Sequence of chain 1.B:
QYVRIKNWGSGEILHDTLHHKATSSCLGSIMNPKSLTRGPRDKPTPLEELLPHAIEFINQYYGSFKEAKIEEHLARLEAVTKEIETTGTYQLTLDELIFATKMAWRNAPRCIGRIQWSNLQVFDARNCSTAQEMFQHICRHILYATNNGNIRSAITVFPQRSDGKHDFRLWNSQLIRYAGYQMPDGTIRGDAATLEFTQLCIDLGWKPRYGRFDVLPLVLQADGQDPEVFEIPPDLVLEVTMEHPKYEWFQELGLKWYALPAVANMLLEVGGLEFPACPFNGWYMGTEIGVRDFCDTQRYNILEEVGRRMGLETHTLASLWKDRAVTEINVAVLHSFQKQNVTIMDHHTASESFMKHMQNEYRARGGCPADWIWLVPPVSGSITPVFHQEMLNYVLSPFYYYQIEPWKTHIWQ

A small-molecule ligand and the protein it binds are described below.
Small molecule (SMILES): CCOC(=O)N1CCC(Nc2cc(Cl)ccn2)CC1

Binding-site contacts:
Ligand atom N5 contacts residue PRO279 of chain 1.B at 3.7 Å.
Ligand atom C18 contacts residue TYR276 of chain 1.B at 3.5 Å (hydrophobic).
Ligand atom O16 contacts residue GLN192 of chain 1.B at 3.0 Å.
Ligand atom C6 contacts residue GLU306 of chain 1.B at 3.5 Å.
Ligand atom CL contacts residue GLY300 of chain 1.B at 3.6 Å.
Ligand atom C9 contacts residue GLU306 of chain 1.B at 3.8 Å.
Ligand atom C15 contacts residue TYR302 of chain 1.B at 3.8 Å (hydrophobic).
Ligand atom O16 contacts residue TYR302 of chain 1.B at 3.7 Å.
Ligand atom C19 contacts residue ASP311 of chain 1.B at 3.8 Å.
Ligand atom N8 contacts residue GLU306 of chain 1.B at 2.8 Å (salt-bridge).
Ligand atom C13 contacts residue GLU306 of chain 1.B at 3.3 Å.
Ligand atom C18 contacts residue ARG317 of chain 1.B at 3.6 Å.
Ligand atom CL contacts residue HEM1 of chain 1.Q at 3.6 Å.
Ligand atom C10 contacts residue GLN192 of chain 1.B at 3.8 Å.
Ligand atom C15 contacts residue GLN192 of chain 1.B at 3.5 Å.
Ligand atom C18 contacts residue ASP311 of chain 1.B at 3.7 Å.
Ligand atom C19 contacts residue ARG195 of chain 1.B at 3.2 Å.
Ligand atom C11 contacts residue PRO279 of chain 1.B at 3.8 Å (hydrophobic).
Ligand atom C18 contacts residue ARG195 of chain 1.B at 3.3 Å.
Ligand atom CL contacts residue ASN299 of chain 1.B at 3.7 Å.
Ligand atom C7 contacts residue VAL281 of chain 1.B at 3.8 Å (hydrophobic).
Ligand atom C15 contacts residue TYR276 of chain 1.B at 3.6 Å (hydrophobic).
Ligand atom C4 contacts residue TRP301 of chain 1.B at 3.1 Å (hydrophobic).
Ligand atom CL contacts residue PHE298 of chain 1.B at 3.6 Å.
Ligand atom C11 contacts residue TYR302 of chain 1.B at 3.7 Å (hydrophobic).
Ligand atom C19 contacts residue ARG317 of chain 1.B at 3.3 Å.
Ligand atom C3 contacts residue TRP301 of chain 1.B at 3.8 Å (hydrophobic).
Ligand atom C3 contacts residue HEM1 of chain 1.Q at 3.3 Å.
Ligand atom N5 contacts residue GLU306 of chain 1.B at 2.7 Å (salt-bridge).
Ligand atom C4 contacts residue GLU306 of chain 1.B at 3.5 Å.
Ligand atom N8 contacts residue HEM1 of chain 1.Q at 3.8 Å.
Ligand atom C2 contacts residue PRO279 of chain 1.B at 3.8 Å (hydrophobic).
Ligand atom C14 contacts residue GLU306 of chain 1.B at 3.6 Å.
Ligand atom C14 contacts residue HEM1 of chain 1.Q at 3.4 Å.
Ligand atom O16 contacts residue TYR276 of chain 1.B at 2.7 Å (h-bond).
Ligand atom N12 contacts residue GLN192 of chain 1.B at 3.8 Å.
Ligand atom C6 contacts residue PRO279 of chain 1.B at 3.8 Å (hydrophobic).
Ligand atom C11 contacts residue GLN192 of chain 1.B at 3.8 Å.
Ligand atom C4 contacts residue HEM1 of chain 1.Q at 3.5 Å.
Ligand atom N12 contacts residue TYR302 of chain 1.B at 3.7 Å.